This protein binds this small molecule.
Small molecule (SMILES): CC(=O)N[C@H]1[C@H](O[C@@H]2[C@@H](O)[C@H](O)O[C@H](CO)[C@@H]2O)O[C@H](CO)[C@@H](O[C@@H]2O[C@H](CO)[C@H](O)[C@H](O[C@]3(C(=O)O)C[C@H](O)[C@@H](NC(C)=O)[C@H]([C@H](O)[C@H](O)CO)O3)[C@H]2O)[C@@H]1O

Binding-site contacts:
Ligand atom O4 contacts residue ASN133 of chain 1.A at 3.6 Å (h-bond).
Ligand atom C9 contacts residue SER226 of chain 1.A at 3.9 Å.
Ligand atom C11 contacts residue VAL131 of chain 1.A at 3.5 Å (hydrophobic).
Ligand atom C5 contacts residue VAL131 of chain 1.A at 3.8 Å (hydrophobic).
Ligand atom C4 contacts residue ASN133 of chain 1.A at 3.8 Å.
Ligand atom O1B contacts residue ASN133 of chain 1.A at 2.5 Å (h-bond).
Ligand atom C11 contacts residue ARG129 of chain 1.A at 3.2 Å.
Ligand atom C1 contacts residue ASN133 of chain 1.A at 3.3 Å.
Ligand atom O8 contacts residue TYR91 of chain 1.A at 3.0 Å (h-bond).
Ligand atom O6 contacts residue GLN224 of chain 1.A at 3.7 Å.
Ligand atom C9 contacts residue VAL188 of chain 1.A at 3.7 Å (hydrophobic).
Ligand atom N5 contacts residue VAL131 of chain 1.A at 2.8 Å (h-bond).
Ligand atom C8 contacts residue TYR91 of chain 1.A at 4.0 Å (hydrophobic).
Ligand atom O9 contacts residue SER226 of chain 1.A at 2.6 Å (h-bond).
Ligand atom C6 contacts residue GLY223 of chain 1.A at 3.2 Å.
Ligand atom O1A contacts residue GLN224 of chain 1.A at 3.4 Å (h-bond).
Ligand atom O6 contacts residue GLY223 of chain 1.A at 3.0 Å (h-bond).
Ligand atom O6 contacts residue VAL188 of chain 1.A at 3.9 Å.
Ligand atom C1 contacts residue THR132 of chain 1.A at 3.4 Å.
Ligand atom O9 contacts residue HIS181 of chain 1.A at 3.9 Å.
Ligand atom C1 contacts residue GLN224 of chain 1.A at 4.0 Å.
Ligand atom O9 contacts residue TYR91 of chain 1.A at 3.4 Å (h-bond).
Ligand atom O6 contacts residue ASN133 of chain 1.A at 3.9 Å.
Ligand atom O1A contacts residue ASN133 of chain 1.A at 3.8 Å.
Ligand atom O1A contacts residue THR132 of chain 1.A at 2.6 Å (h-bond).
Ligand atom O9 contacts residue VAL188 of chain 1.A at 3.9 Å.
Ligand atom C11 contacts residue TRP150 of chain 1.A at 3.8 Å (hydrophobic).
Ligand atom C11 contacts residue GLY130 of chain 1.A at 3.7 Å.
Ligand atom C4 contacts residue VAL131 of chain 1.A at 3.6 Å (hydrophobic).
Ligand atom C5 contacts residue GLY223 of chain 1.A at 3.2 Å.
Ligand atom O1B contacts residue THR132 of chain 1.A at 3.4 Å (h-bond).
Ligand atom C10 contacts residue VAL131 of chain 1.A at 3.6 Å (hydrophobic).
Ligand atom C9 contacts residue TYR91 of chain 1.A at 3.7 Å (hydrophobic).
Ligand atom O6 contacts residue ASP185 of chain 1.A at 3.8 Å.
Ligand atom O8 contacts residue TRP150 of chain 1.A at 3.9 Å.
Ligand atom O4 contacts residue VAL131 of chain 1.A at 4.0 Å.
Ligand atom O8 contacts residue GLN224 of chain 1.A at 3.2 Å (h-bond).
Ligand atom O10 contacts residue LEU192 of chain 1.A at 3.8 Å.
Ligand atom O9 contacts residue LEU184 of chain 1.A at 4.0 Å.
Ligand atom C9 contacts residue HIS181 of chain 1.A at 3.7 Å.

Sequence of chain 1.A:
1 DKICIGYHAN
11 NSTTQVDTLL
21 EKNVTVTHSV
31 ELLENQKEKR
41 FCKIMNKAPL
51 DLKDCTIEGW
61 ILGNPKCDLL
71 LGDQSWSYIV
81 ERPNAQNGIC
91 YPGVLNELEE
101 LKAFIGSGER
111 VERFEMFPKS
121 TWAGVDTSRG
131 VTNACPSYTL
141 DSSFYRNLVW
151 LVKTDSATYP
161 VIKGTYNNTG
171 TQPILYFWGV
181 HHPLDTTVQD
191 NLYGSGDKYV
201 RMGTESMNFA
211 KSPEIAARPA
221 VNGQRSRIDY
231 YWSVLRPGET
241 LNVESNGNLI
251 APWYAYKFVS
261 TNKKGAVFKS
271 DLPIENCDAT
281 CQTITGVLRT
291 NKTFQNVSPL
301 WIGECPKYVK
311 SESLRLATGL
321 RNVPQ